The protein below binds the small molecule below.
Small molecule (SMILES): OC[C@H]1O[C@H](O)[C@H](O)[C@@H](O)[C@H]1O

Binding-site contacts:
Ligand atom O6 contacts residue ASP125 of chain 1.C at 2.7 Å (salt-bridge).
Ligand atom O5 contacts residue GLY121 of chain 1.C at 3.4 Å.
Ligand atom C5 contacts residue ZZ11 of chain 1.L at 3.9 Å.
Ligand atom O6 contacts residue TYR122 of chain 1.C at 3.1 Å (h-bond).
Ligand atom C4 contacts residue GLY1 of chain 1.C at 3.8 Å.
Ligand atom O2 contacts residue ZZ11 of chain 1.L at 4.0 Å.
Ligand atom C1 contacts residue PHE47 of chain 1.C at 4.1 Å (hydrophobic).
Ligand atom C4 contacts residue GLY121 of chain 1.C at 4.0 Å.
Ligand atom O6 contacts residue TRP123 of chain 1.C at 2.8 Å (h-bond).
Ligand atom C6 contacts residue TYR78 of chain 1.C at 3.4 Å (hydrophobic).
Ligand atom O2 contacts residue PHE47 of chain 1.C at 3.4 Å.
Ligand atom O3 contacts residue GLY1 of chain 1.C at 2.8 Å (h-bond).
Ligand atom C2 contacts residue ZZ11 of chain 1.L at 3.7 Å.
Ligand atom O4 contacts residue ASP125 of chain 1.C at 2.9 Å (salt-bridge).
Ligand atom C1 contacts residue ZZ11 of chain 1.L at 2.5 Å.
Ligand atom C6 contacts residue TRP123 of chain 1.C at 3.7 Å (hydrophobic).
Ligand atom C6 contacts residue ASP125 of chain 1.C at 3.2 Å.
Ligand atom C1 contacts residue TYR122 of chain 1.C at 3.4 Å (hydrophobic).
Ligand atom O4 contacts residue GLY121 of chain 1.C at 3.0 Å.
Ligand atom C1 contacts residue GLY121 of chain 1.C at 4.0 Å.
Ligand atom C3 contacts residue GLY1 of chain 1.C at 3.7 Å.
Ligand atom O1 contacts residue TYR78 of chain 1.C at 3.1 Å (h-bond).
Ligand atom O6 contacts residue GLY121 of chain 1.C at 3.6 Å.
Ligand atom C4 contacts residue TYR78 of chain 1.C at 3.5 Å (hydrophobic).
Ligand atom O1 contacts residue TYR122 of chain 1.C at 3.9 Å.
Ligand atom C6 contacts residue TYR122 of chain 1.C at 3.7 Å (hydrophobic).
Ligand atom C3 contacts residue TYR78 of chain 1.C at 3.6 Å (hydrophobic).
Ligand atom C6 contacts residue VAL80 of chain 1.C at 3.9 Å (hydrophobic).
Ligand atom O4 contacts residue GLY1 of chain 1.C at 2.8 Å (h-bond).
Ligand atom C5 contacts residue ASP125 of chain 1.C at 4.0 Å.
Ligand atom C5 contacts residue TYR122 of chain 1.C at 3.6 Å (hydrophobic).
Ligand atom C2 contacts residue GLY121 of chain 1.C at 3.8 Å.
Ligand atom O1 contacts residue ZZ11 of chain 1.L at 1.4 Å.
Ligand atom O5 contacts residue ZZ11 of chain 1.L at 3.2 Å.
Ligand atom C5 contacts residue TYR78 of chain 1.C at 3.4 Å (hydrophobic).
Ligand atom O6 contacts residue VAL80 of chain 1.C at 3.9 Å.
Ligand atom C4 contacts residue ASP125 of chain 1.C at 3.6 Å.
Ligand atom C2 contacts residue PHE47 of chain 1.C at 3.6 Å (hydrophobic).
Ligand atom C2 contacts residue TYR122 of chain 1.C at 4.1 Å (hydrophobic).
Ligand atom O5 contacts residue TYR122 of chain 1.C at 2.5 Å (h-bond).

Sequence of chain 1.C:
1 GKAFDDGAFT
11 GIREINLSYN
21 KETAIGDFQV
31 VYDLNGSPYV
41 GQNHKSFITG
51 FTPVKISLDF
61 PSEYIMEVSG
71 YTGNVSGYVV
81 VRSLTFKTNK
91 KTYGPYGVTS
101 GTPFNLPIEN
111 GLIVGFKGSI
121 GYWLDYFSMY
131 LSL